Binding-site contacts:
Ligand atom C6 contacts residue SER629 of chain 55.A at 3.5 Å.
Ligand atom O1P contacts residue HIS625 of chain 8.A at 2.8 Å (h-bond).
Ligand atom N6 contacts residue PHE635 of chain 55.A at 3.7 Å.
Ligand atom N3 contacts residue PRO628 of chain 55.A at 3.5 Å (h-bond).
Ligand atom N1 contacts residue VAL411 of chain 55.A at 4.3 Å.
Ligand atom C8 contacts residue PRO628 of chain 55.A at 3.8 Å (hydrophobic).
Ligand atom C6 contacts residue PRO628 of chain 55.A at 2.8 Å (hydrophobic).
Ligand atom C3' contacts residue HIS627 of chain 55.A at 4.3 Å.
Ligand atom N9 contacts residue PRO628 of chain 55.A at 3.7 Å.
Ligand atom P contacts residue HIS625 of chain 8.A at 3.9 Å.
Ligand atom N6 contacts residue GLY634 of chain 55.A at 3.8 Å.
Ligand atom C5 contacts residue PRO628 of chain 55.A at 2.7 Å (hydrophobic).
Ligand atom C8 contacts residue SER629 of chain 55.A at 4.2 Å.
Ligand atom N1 contacts residue PRO628 of chain 55.A at 3.2 Å (h-bond).
Ligand atom C8 contacts residue HIS627 of chain 55.A at 3.5 Å.
Ligand atom N6 contacts residue PRO628 of chain 55.A at 3.4 Å (h-bond).
Ligand atom C2 contacts residue PRO628 of chain 55.A at 3.5 Å (hydrophobic).
Ligand atom N7 contacts residue ASN606 of chain 55.A at 4.2 Å.
Ligand atom C8 contacts residue PRO412 of chain 55.A at 4.3 Å (hydrophobic).
Ligand atom C5 contacts residue PRO412 of chain 55.A at 4.2 Å (hydrophobic).
Ligand atom C6 contacts residue GLY636 of chain 55.A at 3.6 Å.
Ligand atom C5 contacts residue SER629 of chain 55.A at 3.5 Å.
Ligand atom C2' contacts residue HIS627 of chain 55.A at 3.2 Å.
Ligand atom N6 contacts residue SER629 of chain 55.A at 3.0 Å (h-bond).
Ligand atom N6 contacts residue GLY636 of chain 55.A at 3.2 Å (h-bond).
Ligand atom N7 contacts residue PRO628 of chain 55.A at 3.3 Å (h-bond).
Ligand atom N9 contacts residue PRO412 of chain 55.A at 4.2 Å.
Ligand atom O2P contacts residue ASP623 of chain 8.A at 3.2 Å (salt-bridge).
Ligand atom C6 contacts residue PRO412 of chain 55.A at 4.3 Å (hydrophobic).
Ligand atom N7 contacts residue SER629 of chain 55.A at 3.1 Å (h-bond).
Ligand atom C2' contacts residue PRO628 of chain 55.A at 3.6 Å (hydrophobic).
Ligand atom C2 contacts residue GLY636 of chain 55.A at 3.2 Å.
Ligand atom C4 contacts residue PRO628 of chain 55.A at 3.0 Å (hydrophobic).
Ligand atom N1 contacts residue GLY636 of chain 55.A at 2.9 Å (h-bond).
Ligand atom C1' contacts residue PRO628 of chain 55.A at 3.9 Å (hydrophobic).
Ligand atom N7 contacts residue PRO412 of chain 55.A at 4.3 Å.
Ligand atom C1' contacts residue HIS627 of chain 55.A at 4.3 Å.
Ligand atom O3' contacts residue PRO628 of chain 55.A at 4.1 Å.
Ligand atom N7 contacts residue HIS627 of chain 55.A at 4.1 Å.
Ligand atom C4 contacts residue PRO412 of chain 55.A at 4.1 Å (hydrophobic).

A small-molecule ligand and the protein it binds are described below.
Small molecule (SMILES): Nc1ncnc2c1ncn2[C@H]1C[C@H](O)[C@@H](COP(=O)(O)O)O1

Sequence of chain 55.A:
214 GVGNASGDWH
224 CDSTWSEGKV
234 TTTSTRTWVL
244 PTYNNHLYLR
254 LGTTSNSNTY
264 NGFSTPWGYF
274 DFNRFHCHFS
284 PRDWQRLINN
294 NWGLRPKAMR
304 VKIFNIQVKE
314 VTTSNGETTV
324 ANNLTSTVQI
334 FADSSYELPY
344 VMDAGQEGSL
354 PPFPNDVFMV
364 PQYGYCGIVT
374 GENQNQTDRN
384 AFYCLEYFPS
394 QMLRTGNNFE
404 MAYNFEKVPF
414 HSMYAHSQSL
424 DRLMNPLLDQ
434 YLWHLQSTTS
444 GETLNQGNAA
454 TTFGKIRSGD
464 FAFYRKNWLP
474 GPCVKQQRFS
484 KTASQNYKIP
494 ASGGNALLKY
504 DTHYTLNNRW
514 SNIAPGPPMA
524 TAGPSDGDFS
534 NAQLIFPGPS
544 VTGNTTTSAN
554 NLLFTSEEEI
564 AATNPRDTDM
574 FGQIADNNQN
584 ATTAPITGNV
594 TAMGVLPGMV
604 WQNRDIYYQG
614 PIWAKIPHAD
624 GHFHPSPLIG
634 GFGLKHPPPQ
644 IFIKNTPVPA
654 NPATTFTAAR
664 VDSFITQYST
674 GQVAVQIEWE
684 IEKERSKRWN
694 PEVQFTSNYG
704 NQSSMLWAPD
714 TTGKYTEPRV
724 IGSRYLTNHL

Sequence of chain 8.A:
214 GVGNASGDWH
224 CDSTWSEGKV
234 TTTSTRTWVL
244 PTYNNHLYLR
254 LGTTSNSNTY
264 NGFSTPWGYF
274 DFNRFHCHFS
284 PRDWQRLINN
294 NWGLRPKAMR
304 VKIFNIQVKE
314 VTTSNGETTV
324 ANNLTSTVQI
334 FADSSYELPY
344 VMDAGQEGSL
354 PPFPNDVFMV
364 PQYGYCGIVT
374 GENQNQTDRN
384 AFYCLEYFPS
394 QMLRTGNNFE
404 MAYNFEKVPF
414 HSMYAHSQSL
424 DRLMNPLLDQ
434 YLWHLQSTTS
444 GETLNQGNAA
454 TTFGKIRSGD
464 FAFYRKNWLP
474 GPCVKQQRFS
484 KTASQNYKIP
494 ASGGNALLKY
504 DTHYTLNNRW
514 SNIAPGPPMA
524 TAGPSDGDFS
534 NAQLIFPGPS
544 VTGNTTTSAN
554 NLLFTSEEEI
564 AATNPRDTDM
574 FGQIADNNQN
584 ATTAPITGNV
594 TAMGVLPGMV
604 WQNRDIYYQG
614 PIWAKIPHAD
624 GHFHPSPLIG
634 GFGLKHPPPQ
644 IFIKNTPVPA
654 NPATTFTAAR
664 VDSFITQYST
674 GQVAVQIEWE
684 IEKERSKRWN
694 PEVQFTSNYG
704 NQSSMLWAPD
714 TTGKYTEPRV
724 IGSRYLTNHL